Sequence of chain 1.E:
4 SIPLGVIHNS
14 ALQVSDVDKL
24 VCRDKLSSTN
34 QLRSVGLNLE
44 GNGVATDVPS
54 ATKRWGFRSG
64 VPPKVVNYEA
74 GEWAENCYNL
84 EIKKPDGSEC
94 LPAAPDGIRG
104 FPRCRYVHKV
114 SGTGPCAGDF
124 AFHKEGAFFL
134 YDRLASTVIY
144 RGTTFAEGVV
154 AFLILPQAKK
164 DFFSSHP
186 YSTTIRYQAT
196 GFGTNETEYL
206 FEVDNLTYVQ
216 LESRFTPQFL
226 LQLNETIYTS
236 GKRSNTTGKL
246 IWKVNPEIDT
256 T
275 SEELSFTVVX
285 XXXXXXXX

This protein binds this small molecule.
Small molecule (SMILES): CC(=O)N[C@H]1[C@H](O[C@H]2[C@H](O)[C@@H](NC(C)=O)CO[C@@H]2CO)O[C@H](CO)[C@@H](O[C@@H]2O[C@H](CO[C@H]3O[C@H](CO)[C@@H](O)[C@H](O)[C@@H]3O)[C@@H](O)[C@H](O)[C@@H]2O)[C@@H]1O

Sequence of chain 1.G:
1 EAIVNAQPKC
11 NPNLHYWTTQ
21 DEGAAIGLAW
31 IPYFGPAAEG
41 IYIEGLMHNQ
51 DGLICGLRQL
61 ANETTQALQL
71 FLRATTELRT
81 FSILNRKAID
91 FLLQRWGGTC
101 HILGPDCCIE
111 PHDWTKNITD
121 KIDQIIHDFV

Binding-site contacts:
Ligand atom O3 contacts residue GLU128 of chain 1.E at 3.7 Å.
Ligand atom C3 contacts residue ASN62 of chain 1.G at 3.7 Å.
Ligand atom O6 contacts residue GLN7 of chain 1.G at 3.5 Å (h-bond).
Ligand atom C3 contacts residue MAN1 of chain 1.R at 3.8 Å.
Ligand atom C7 contacts residue ASN62 of chain 1.G at 3.7 Å.
Ligand atom C8 contacts residue VAL152 of chain 1.E at 4.1 Å (hydrophobic).
Ligand atom C5 contacts residue ASN62 of chain 1.G at 3.6 Å.
Ligand atom O3 contacts residue MAN1 of chain 1.R at 3.3 Å.
Ligand atom O5 contacts residue GLN7 of chain 1.G at 3.5 Å (h-bond).
Ligand atom C8 contacts residue GLU128 of chain 1.E at 3.3 Å.
Ligand atom C2 contacts residue ASN62 of chain 1.G at 2.4 Å.
Ligand atom C5 contacts residue GLN7 of chain 1.G at 4.4 Å.
Ligand atom C5 contacts residue GLU128 of chain 1.E at 3.9 Å.
Ligand atom O7 contacts residue ALA130 of chain 1.E at 4.4 Å.
Ligand atom C7 contacts residue GLU128 of chain 1.E at 3.8 Å.
Ligand atom O7 contacts residue ASN62 of chain 1.G at 4.2 Å.
Ligand atom O4 contacts residue GLU128 of chain 1.E at 4.2 Å.
Ligand atom C1 contacts residue ASN62 of chain 1.G at 1.4 Å.
Ligand atom O6 contacts residue LYS127 of chain 1.E at 4.3 Å.
Ligand atom C6 contacts residue GLU128 of chain 1.E at 4.2 Å.
Ligand atom C6 contacts residue MAN1 of chain 1.R at 4.5 Å.
Ligand atom C8 contacts residue THR65 of chain 1.G at 3.8 Å.
Ligand atom O7 contacts residue GLU128 of chain 1.E at 4.2 Å.
Ligand atom O6 contacts residue MAN1 of chain 1.R at 3.2 Å (h-bond).
Ligand atom O6 contacts residue GLU128 of chain 1.E at 3.8 Å.
Ligand atom O7 contacts residue LEU42 of chain 1.E at 4.0 Å.
Ligand atom C4 contacts residue ASN62 of chain 1.G at 4.2 Å.
Ligand atom C1 contacts residue GLN7 of chain 1.G at 4.3 Å.
Ligand atom N2 contacts residue ASN62 of chain 1.G at 2.8 Å (h-bond).
Ligand atom C2 contacts residue MAN1 of chain 1.R at 4.0 Å.
Ligand atom N2 contacts residue GLU128 of chain 1.E at 4.3 Å.
Ligand atom C1 contacts residue MAN1 of chain 1.R at 4.3 Å.
Ligand atom C8 contacts residue GLY129 of chain 1.E at 4.0 Å.
Ligand atom O4 contacts residue MAN1 of chain 1.R at 4.4 Å.
Ligand atom O6 contacts residue ALA6 of chain 1.G at 3.9 Å.
Ligand atom C8 contacts residue ALA130 of chain 1.E at 3.9 Å (hydrophobic).
Ligand atom O5 contacts residue ASN62 of chain 1.G at 2.4 Å (h-bond).
Ligand atom C6 contacts residue GLN7 of chain 1.G at 4.0 Å.